The small molecule below binds the protein below.
Small molecule (SMILES): NCC(=O)O

Sequence of chain 1.B:
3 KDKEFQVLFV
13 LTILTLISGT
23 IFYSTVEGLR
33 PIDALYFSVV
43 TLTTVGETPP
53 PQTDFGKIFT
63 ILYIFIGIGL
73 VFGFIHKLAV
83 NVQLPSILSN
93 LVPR

Binding-site contacts:
Ligand atom O contacts residue LEU13 of chain 4.B at 4.2 Å.
Ligand atom CA contacts residue GLN85 of chain 1.B at 4.4 Å.
Ligand atom CA contacts residue ILE89 of chain 1.B at 4.2 Å (hydrophobic).
Ligand atom O contacts residue LEU72 of chain 4.B at 4.0 Å.
Ligand atom O contacts residue GLN85 of chain 1.B at 4.1 Å.
Ligand atom C contacts residue GLN85 of chain 1.B at 4.3 Å.
Ligand atom N contacts residue SER88 of chain 1.B at 4.1 Å.
Ligand atom O contacts residue ILE89 of chain 1.B at 4.4 Å.

Sequence of chain 4.B:
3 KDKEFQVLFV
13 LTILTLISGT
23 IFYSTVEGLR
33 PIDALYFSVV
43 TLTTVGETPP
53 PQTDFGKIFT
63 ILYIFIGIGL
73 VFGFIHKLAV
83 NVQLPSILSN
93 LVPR